Binding-site contacts:
Ligand atom N2 contacts residue ASN12 of chain 58.B at 3.8 Å.
Ligand atom C1 contacts residue ASN12 of chain 58.B at 2.2 Å.
Ligand atom C2 contacts residue ASN12 of chain 58.B at 3.2 Å.
Ligand atom C5 contacts residue ASN12 of chain 58.B at 4.1 Å.
Ligand atom C7 contacts residue ASN12 of chain 58.B at 3.9 Å.
Ligand atom O7 contacts residue ASN12 of chain 58.B at 3.7 Å.
Ligand atom O5 contacts residue ASN12 of chain 58.B at 2.7 Å (h-bond).

The small molecule below binds the protein below.
Small molecule (SMILES): CC(=O)N[C@H]1[C@H](O[C@H]2[C@H](O)[C@@H](NC(C)=O)CO[C@@H]2CO)O[C@H](CO)[C@@H](O)[C@@H]1O

Sequence of chain 58.B:
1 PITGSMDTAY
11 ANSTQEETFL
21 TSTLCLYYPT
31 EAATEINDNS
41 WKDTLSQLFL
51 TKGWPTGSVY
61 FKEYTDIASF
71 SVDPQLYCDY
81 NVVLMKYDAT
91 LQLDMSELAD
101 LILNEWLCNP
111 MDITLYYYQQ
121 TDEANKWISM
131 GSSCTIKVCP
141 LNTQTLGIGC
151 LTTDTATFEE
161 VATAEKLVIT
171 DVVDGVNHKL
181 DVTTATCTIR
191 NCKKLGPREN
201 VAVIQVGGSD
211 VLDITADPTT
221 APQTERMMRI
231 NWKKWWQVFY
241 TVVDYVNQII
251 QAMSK